Sequence of chain 1.G:
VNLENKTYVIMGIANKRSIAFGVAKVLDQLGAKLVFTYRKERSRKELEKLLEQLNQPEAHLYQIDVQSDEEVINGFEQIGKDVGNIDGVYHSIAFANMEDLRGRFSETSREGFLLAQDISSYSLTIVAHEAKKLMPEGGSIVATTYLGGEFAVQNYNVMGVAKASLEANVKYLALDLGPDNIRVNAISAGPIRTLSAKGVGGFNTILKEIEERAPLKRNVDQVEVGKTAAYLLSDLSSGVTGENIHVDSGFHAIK

A small-molecule ligand and the protein it binds are described below.
Small molecule (SMILES): N[C@@H](CCC(=O)O)C(=O)O

Binding-site contacts:
Ligand atom O contacts residue GLY228 of chain 1.G at 3.6 Å.
Ligand atom CB contacts residue GLY228 of chain 1.G at 4.4 Å.
Ligand atom CB contacts residue ARG129 of chain 1.G at 3.1 Å.
Ligand atom CD contacts residue ARG129 of chain 1.G at 3.5 Å.
Ligand atom C contacts residue GLY229 of chain 1.G at 3.4 Å.
Ligand atom CG contacts residue ARG129 of chain 1.G at 3.7 Å.
Ligand atom O contacts residue GLY229 of chain 1.G at 3.1 Å (h-bond).
Ligand atom OE1 contacts residue ARG129 of chain 1.G at 2.6 Å (salt-bridge).
Ligand atom C contacts residue GLY228 of chain 1.G at 4.1 Å.
Ligand atom CA contacts residue ARG129 of chain 1.G at 4.4 Å.
Ligand atom OXT contacts residue GLY228 of chain 1.G at 4.4 Å.
Ligand atom OXT contacts residue GLY229 of chain 1.G at 3.3 Å (h-bond).